This protein binds this small molecule.
Small molecule (SMILES): OC[C@H]1O[C@H](O)[C@@H](O)[C@@H](O)[C@@H]1O

Sequence of chain 2.A:
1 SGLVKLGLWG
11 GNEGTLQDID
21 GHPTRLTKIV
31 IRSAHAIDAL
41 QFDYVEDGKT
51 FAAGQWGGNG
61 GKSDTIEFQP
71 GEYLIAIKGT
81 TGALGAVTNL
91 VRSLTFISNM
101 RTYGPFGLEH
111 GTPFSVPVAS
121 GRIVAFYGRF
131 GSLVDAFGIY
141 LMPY

Binding-site contacts:
Ligand atom O4 contacts residue LEU133 of chain 2.A at 3.7 Å.
Ligand atom O4 contacts residue ASP38 of chain 2.A at 2.4 Å (salt-bridge).
Ligand atom O3 contacts residue ASP38 of chain 2.A at 4.3 Å.
Ligand atom O6 contacts residue HIS35 of chain 2.A at 2.8 Å (h-bond).
Ligand atom O5 contacts residue ALA34 of chain 2.A at 3.4 Å.
Ligand atom C6 contacts residue LEU84 of chain 2.A at 4.2 Å (hydrophobic).
Ligand atom O6 contacts residue ASP38 of chain 2.A at 3.1 Å (salt-bridge).
Ligand atom C3 contacts residue GLY60 of chain 2.A at 4.4 Å.
Ligand atom C6 contacts residue HIS35 of chain 2.A at 3.9 Å.
Ligand atom O6 contacts residue ALA36 of chain 2.A at 2.9 Å (h-bond).
Ligand atom C5 contacts residue HIS35 of chain 2.A at 4.4 Å.
Ligand atom C4 contacts residue ASP38 of chain 2.A at 3.1 Å.
Ligand atom C6 contacts residue LEU133 of chain 2.A at 4.0 Å (hydrophobic).
Ligand atom C4 contacts residue GLY61 of chain 2.A at 3.7 Å.
Ligand atom C6 contacts residue ALA36 of chain 2.A at 3.8 Å (hydrophobic).
Ligand atom C2 contacts residue ALA34 of chain 2.A at 4.2 Å (hydrophobic).
Ligand atom O2 contacts residue GLY61 of chain 2.A at 3.6 Å.
Ligand atom C6 contacts residue ASP38 of chain 2.A at 3.7 Å.
Ligand atom C5 contacts residue ASP38 of chain 2.A at 4.0 Å.
Ligand atom O4 contacts residue GLY61 of chain 2.A at 4.0 Å.
Ligand atom O1 contacts residue HIS35 of chain 2.A at 4.0 Å.
Ligand atom C3 contacts residue ASP38 of chain 2.A at 4.4 Å.
Ligand atom O6 contacts residue ALA34 of chain 2.A at 3.3 Å.
Ligand atom C4 contacts residue GLY60 of chain 2.A at 4.3 Å.
Ligand atom C5 contacts residue ALA34 of chain 2.A at 4.2 Å (hydrophobic).
Ligand atom O3 contacts residue GLY61 of chain 2.A at 2.9 Å (h-bond).
Ligand atom O4 contacts residue GLY60 of chain 2.A at 3.9 Å.
Ligand atom C4 contacts residue ALA34 of chain 2.A at 4.3 Å (hydrophobic).
Ligand atom O3 contacts residue GLY60 of chain 2.A at 3.3 Å.
Ligand atom C1 contacts residue ALA34 of chain 2.A at 3.9 Å (hydrophobic).
Ligand atom C2 contacts residue GLY61 of chain 2.A at 4.4 Å.
Ligand atom O5 contacts residue HIS35 of chain 2.A at 3.5 Å (h-bond).
Ligand atom O2 contacts residue ALA34 of chain 2.A at 3.3 Å.
Ligand atom C1 contacts residue HIS35 of chain 2.A at 4.1 Å.
Ligand atom C6 contacts residue ALA34 of chain 2.A at 4.4 Å (hydrophobic).
Ligand atom C3 contacts residue GLY61 of chain 2.A at 3.8 Å.